Binding-site contacts:
Ligand atom O2' contacts residue ASN78 of chain 1.C at 2.5 Å (h-bond).
Ligand atom OP1 contacts residue THR129 of chain 1.C at 3.0 Å (h-bond).
Ligand atom N3 contacts residue DG3 of chain 1.B at 3.0 Å (h-bond).
Ligand atom N1 contacts residue DT4 of chain 1.B at 2.8 Å (h-bond).
Ligand atom O6 contacts residue DC5 of chain 1.B at 3.0 Å (h-bond).
Ligand atom C2 contacts residue DG3 of chain 1.B at 3.4 Å.
Ligand atom N2 contacts residue DC5 of chain 1.B at 2.5 Å (h-bond).
Ligand atom C4 contacts residue DG3 of chain 1.B at 3.3 Å.
Ligand atom O2' contacts residue GLN80 of chain 1.C at 3.3 Å (h-bond).
Ligand atom O2' contacts residue GLU55 of chain 1.C at 2.8 Å (salt-bridge).
Ligand atom N6 contacts residue DT4 of chain 1.B at 3.1 Å (h-bond).
Ligand atom O2 contacts residue DG6 of chain 1.B at 3.1 Å (h-bond).
Ligand atom C2 contacts residue DG6 of chain 1.B at 3.2 Å.
Ligand atom C2 contacts residue DC5 of chain 1.B at 3.4 Å.
Ligand atom C2 contacts residue DT4 of chain 1.B at 3.3 Å.
Ligand atom C2 contacts residue DC5 of chain 1.B at 3.2 Å.
Ligand atom N6 contacts residue DT2 of chain 1.B at 3.0 Å (h-bond).
Ligand atom C6 contacts residue DC5 of chain 1.B at 3.5 Å.
Ligand atom N4 contacts residue DG6 of chain 1.B at 3.1 Å (h-bond).
Ligand atom N3 contacts residue DG3 of chain 1.B at 3.0 Å.
Ligand atom N3 contacts residue DG6 of chain 1.B at 3.1 Å (h-bond).
Ligand atom O5' contacts residue ASN78 of chain 1.C at 3.0 Å (h-bond).
Ligand atom C2 contacts residue DG3 of chain 1.B at 3.2 Å.
Ligand atom OP1 contacts residue LYS126 of chain 1.C at 3.0 Å (salt-bridge).
Ligand atom N2 contacts residue DG6 of chain 1.B at 3.3 Å.
Ligand atom N3 contacts residue ASN51 of chain 1.C at 2.9 Å (h-bond).
Ligand atom C2 contacts residue DT2 of chain 1.B at 3.5 Å.
Ligand atom N1 contacts residue DG6 of chain 1.B at 3.4 Å (h-bond).
Ligand atom N3 contacts residue DG6 of chain 1.B at 3.1 Å (h-bond).
Ligand atom OP1 contacts residue ASN78 of chain 1.C at 2.9 Å.
Ligand atom C2 contacts residue ASN51 of chain 1.C at 3.4 Å.
Ligand atom C5' contacts residue ASN78 of chain 1.C at 3.5 Å.
Ligand atom N6 contacts residue DG3 of chain 1.B at 3.5 Å (h-bond).
Ligand atom O2 contacts residue DG3 of chain 1.B at 3.0 Å (h-bond).
Ligand atom N1 contacts residue DC5 of chain 1.B at 2.8 Å (h-bond).
Ligand atom N4 contacts residue DG3 of chain 1.B at 3.0 Å (h-bond).
Ligand atom O3' contacts residue MG1 of chain 1.D at 3.0 Å.
Ligand atom N1 contacts residue DT2 of chain 1.B at 2.8 Å (h-bond).
Ligand atom O3' contacts residue LYS126 of chain 1.C at 2.9 Å (salt-bridge).
Ligand atom N1 contacts residue DG3 of chain 1.B at 3.2 Å.

A small-molecule ligand and the protein it binds are described below.
Small molecule (SMILES): Nc1ccn([C@@H]2O[C@H](CO[P](=O)(O)O[C@H]3[C@@H](O)[C@H](n4ccc(=O)[nH]c4=O)O[C@@H]3CO)[C@@H](O[P](=O)(O)OC[C@H]3O[C@@H](n4cnc5c(=O)nc(N)[nH]c54)[C@H](O)[C@@H]3O[P](=O)(O)OC[C@H]3O[C@@H](n4cnc5c(N)ncnc54)[C@H](O)[C@@H]3O[P](=O)(O)OC[C@H]3O[C@@H](n4ccc(N)nc4=O)[C@H](O)[C@@H]3O[P](=O)(O)OC[C@H]3O[C@@H](n4cnc5c(N)ncnc54)[C@H](O)[C@@H]3O)[C@H]2O)c(=O)n1

Sequence of chain 1.C:
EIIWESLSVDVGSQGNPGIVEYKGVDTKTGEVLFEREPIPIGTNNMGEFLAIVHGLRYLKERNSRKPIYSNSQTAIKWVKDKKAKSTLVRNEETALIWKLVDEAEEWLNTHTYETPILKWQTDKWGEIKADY